Binding-site contacts:
Ligand atom C12 contacts residue MET234 of chain 1.A at 3.6 Å (hydrophobic).
Ligand atom O3 contacts residue MET84 of chain 1.A at 4.1 Å.
Ligand atom C18 contacts residue ALA216 of chain 1.A at 3.6 Å (hydrophobic).
Ligand atom O3 contacts residue ARG91 of chain 1.A at 2.9 Å (salt-bridge).
Ligand atom C5 contacts residue PHE103 of chain 1.A at 3.6 Å (hydrophobic).
Ligand atom O17 contacts residue ASN44 of chain 1.A at 2.6 Å (h-bond).
Ligand atom C2 contacts residue LEU46 of chain 1.A at 3.7 Å (hydrophobic).
Ligand atom C16 contacts residue ALA216 of chain 1.A at 4.2 Å (hydrophobic).
Ligand atom C3 contacts residue GLN50 of chain 1.A at 4.0 Å.
Ligand atom C1 contacts residue LEU46 of chain 1.A at 3.9 Å (hydrophobic).
Ligand atom O17 contacts residue PHE230 of chain 1.A at 3.7 Å.
Ligand atom C19 contacts residue MET84 of chain 1.A at 3.7 Å (hydrophobic).
Ligand atom C4 contacts residue PHE103 of chain 1.A at 3.8 Å (hydrophobic).
Ligand atom C1 contacts residue LEU43 of chain 1.A at 4.1 Å (hydrophobic).
Ligand atom O17 contacts residue ALA216 of chain 1.A at 4.0 Å.
Ligand atom O3 contacts residue LEU46 of chain 1.A at 4.0 Å.
Ligand atom C11 contacts residue GLY47 of chain 1.A at 4.2 Å.
Ligand atom C6 contacts residue PHE103 of chain 1.A at 4.0 Å (hydrophobic).
Ligand atom C4 contacts residue MET84 of chain 1.A at 4.1 Å (hydrophobic).
Ligand atom C9 contacts residue LEU43 of chain 1.A at 4.2 Å (hydrophobic).
Ligand atom C18 contacts residue ASN44 of chain 1.A at 4.2 Å.
Ligand atom C11 contacts residue LEU43 of chain 1.A at 3.4 Å (hydrophobic).
Ligand atom C3 contacts residue LEU46 of chain 1.A at 4.2 Å (hydrophobic).
Ligand atom O3 contacts residue PHE103 of chain 1.A at 3.6 Å.
Ligand atom C16 contacts residue LEU215 of chain 1.A at 4.2 Å (hydrophobic).
Ligand atom C17 contacts residue ASN44 of chain 1.A at 3.2 Å.
Ligand atom O3 contacts residue MET88 of chain 1.A at 3.5 Å.
Ligand atom C13 contacts residue ASN44 of chain 1.A at 3.6 Å.
Ligand atom C19 contacts residue MET81 of chain 1.A at 4.1 Å (hydrophobic).
Ligand atom C12 contacts residue LEU43 of chain 1.A at 3.5 Å (hydrophobic).
Ligand atom C11 contacts residue MET234 of chain 1.A at 3.8 Å (hydrophobic).
Ligand atom C6 contacts residue VAL85 of chain 1.A at 4.2 Å (hydrophobic).
Ligand atom C12 contacts residue ASN44 of chain 1.A at 3.2 Å.
Ligand atom O3 contacts residue GLN50 of chain 1.A at 3.7 Å.
Ligand atom C18 contacts residue MET81 of chain 1.A at 4.0 Å (hydrophobic).
Ligand atom C1 contacts residue GLY47 of chain 1.A at 4.1 Å.
Ligand atom C3 contacts residue ARG91 of chain 1.A at 4.1 Å.
Ligand atom C2 contacts residue GLN50 of chain 1.A at 3.4 Å.
Ligand atom C18 contacts residue MET234 of chain 1.A at 3.8 Å (hydrophobic).
Ligand atom C3 contacts residue PHE103 of chain 1.A at 3.8 Å (hydrophobic).

Sequence of chain 1.A:
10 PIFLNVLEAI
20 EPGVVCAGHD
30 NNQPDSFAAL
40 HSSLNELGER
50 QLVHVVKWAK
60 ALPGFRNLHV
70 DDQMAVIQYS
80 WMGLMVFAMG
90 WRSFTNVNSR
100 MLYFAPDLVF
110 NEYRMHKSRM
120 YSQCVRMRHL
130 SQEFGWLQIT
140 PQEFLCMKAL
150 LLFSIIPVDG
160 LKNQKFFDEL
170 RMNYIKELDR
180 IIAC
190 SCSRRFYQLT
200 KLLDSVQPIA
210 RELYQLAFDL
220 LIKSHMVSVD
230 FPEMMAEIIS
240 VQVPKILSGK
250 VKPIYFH

This protein binds this small molecule.
Small molecule (SMILES): C[C@]12CCC(=O)C[C@@H]1CC[C@@H]1[C@@H]2CC[C@]2(C)[C@@H](O)CC[C@@H]12